Sequence of chain 1.B:
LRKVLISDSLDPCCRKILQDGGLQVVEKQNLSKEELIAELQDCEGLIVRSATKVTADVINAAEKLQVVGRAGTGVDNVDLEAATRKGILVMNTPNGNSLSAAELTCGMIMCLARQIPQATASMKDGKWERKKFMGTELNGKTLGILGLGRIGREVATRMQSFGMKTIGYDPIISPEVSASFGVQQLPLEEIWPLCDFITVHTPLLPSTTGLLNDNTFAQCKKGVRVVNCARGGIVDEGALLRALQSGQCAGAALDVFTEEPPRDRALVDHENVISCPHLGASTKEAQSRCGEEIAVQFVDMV

A protein and the small-molecule ligand that binds it are described below.
Small molecule (SMILES): CC(=O)NS(=O)(=O)c1ccc([C@@H](C)NC(=O)c2cc(-c3ccccc3)nn2C)cc1

Binding-site contacts:
Ligand atom C16 contacts residue ASP174 of chain 1.B at 3.4 Å.
Ligand atom C18 contacts residue THR206 of chain 1.B at 3.7 Å.
Ligand atom C17 contacts residue ILE176 of chain 1.B at 3.9 Å (hydrophobic).
Ligand atom C10 contacts residue ASP174 of chain 1.B at 3.8 Å.
Ligand atom C30 contacts residue SER102 of chain 1.B at 3.5 Å.
Ligand atom C2 contacts residue ASP174 of chain 1.B at 3.5 Å.
Ligand atom O11 contacts residue ILE176 of chain 1.B at 3.5 Å.
Ligand atom C5 contacts residue ILE177 of chain 1.B at 3.7 Å (hydrophobic).
Ligand atom C17 contacts residue LEU209 of chain 1.B at 3.5 Å (hydrophobic).
Ligand atom C21 contacts residue TYR173 of chain 1.B at 3.8 Å (hydrophobic).
Ligand atom C18 contacts residue PRO175 of chain 1.B at 3.5 Å (hydrophobic).
Ligand atom N6 contacts residue ILE176 of chain 1.B at 3.9 Å.
Ligand atom C5 contacts residue ASP174 of chain 1.B at 3.2 Å.
Ligand atom C23 contacts residue GLY151 of chain 1.B at 3.9 Å.
Ligand atom N6 contacts residue ASP174 of chain 1.B at 2.8 Å (salt-bridge).
Ligand atom C15 contacts residue PRO175 of chain 1.B at 3.4 Å (hydrophobic).
Ligand atom O29 contacts residue ARG154 of chain 1.B at 3.1 Å (salt-bridge).
Ligand atom O29 contacts residue GLY153 of chain 1.B at 3.5 Å.
Ligand atom C10 contacts residue ILE176 of chain 1.B at 3.6 Å (hydrophobic).
Ligand atom C7 contacts residue HIS205 of chain 1.B at 3.1 Å.
Ligand atom C20 contacts residue LEU215 of chain 1.B at 3.7 Å (hydrophobic).
Ligand atom C23 contacts residue THR206 of chain 1.B at 3.3 Å.
Ligand atom N27 contacts residue ILE155 of chain 1.B at 3.9 Å.
Ligand atom O26 contacts residue HIS205 of chain 1.B at 3.4 Å (h-bond).
Ligand atom C16 contacts residue PRO175 of chain 1.B at 3.7 Å (hydrophobic).
Ligand atom C23 contacts residue PRO175 of chain 1.B at 3.8 Å (hydrophobic).
Ligand atom C3 contacts residue GLY153 of chain 1.B at 3.5 Å.
Ligand atom C22 contacts residue TYR173 of chain 1.B at 3.6 Å (hydrophobic).
Ligand atom N14 contacts residue PRO175 of chain 1.B at 3.7 Å.
Ligand atom O11 contacts residue PRO207 of chain 1.B at 3.6 Å.
Ligand atom C21 contacts residue LEU215 of chain 1.B at 3.5 Å (hydrophobic).
Ligand atom C3 contacts residue HIS205 of chain 1.B at 3.8 Å.
Ligand atom C28 contacts residue ILE155 of chain 1.B at 3.6 Å (hydrophobic).
Ligand atom C23 contacts residue TYR173 of chain 1.B at 3.8 Å (hydrophobic).
Ligand atom C3 contacts residue ASP174 of chain 1.B at 3.7 Å.
Ligand atom O29 contacts residue ILE155 of chain 1.B at 3.0 Å (h-bond).
Ligand atom C30 contacts residue ILE155 of chain 1.B at 3.7 Å (hydrophobic).
Ligand atom C22 contacts residue THR206 of chain 1.B at 3.8 Å.
Ligand atom C19 contacts residue THR212 of chain 1.B at 3.6 Å.
Ligand atom C5 contacts residue GLY153 of chain 1.B at 3.8 Å.